Sequence of chain 1.B:
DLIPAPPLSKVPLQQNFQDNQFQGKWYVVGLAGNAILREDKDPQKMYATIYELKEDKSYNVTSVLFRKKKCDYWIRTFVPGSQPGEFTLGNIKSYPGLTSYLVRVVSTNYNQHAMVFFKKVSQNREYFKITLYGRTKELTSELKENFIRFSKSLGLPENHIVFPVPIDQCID

Binding-site contacts:
Ligand atom C36 contacts residue LYS136 of chain 1.B at 4.1 Å.
Ligand atom C37 contacts residue PHE125 of chain 1.B at 3.7 Å (hydrophobic).
Ligand atom C37 contacts residue LYS136 of chain 1.B at 3.9 Å.
Ligand atom CA contacts residue LYS127 of chain 1.B at 4.2 Å.
Ligand atom O51 contacts residue 4PU1 of chain 1.G at 2.8 Å.
Ligand atom C40 contacts residue 4PU1 of chain 1.G at 3.3 Å.
Ligand atom C40 contacts residue LYS136 of chain 1.B at 4.0 Å.
Ligand atom C39 contacts residue LYS127 of chain 1.B at 4.0 Å.
Ligand atom OXT contacts residue TYR134 of chain 1.B at 4.0 Å.
Ligand atom O50 contacts residue LYS136 of chain 1.B at 3.9 Å.
Ligand atom C37 contacts residue LYS127 of chain 1.B at 3.9 Å.
Ligand atom O26 contacts residue LYS136 of chain 1.B at 4.1 Å.
Ligand atom C37 contacts residue PHE135 of chain 1.B at 3.9 Å (hydrophobic).
Ligand atom O51 contacts residue TYR108 of chain 1.B at 2.3 Å (h-bond).
Ligand atom OG contacts residue ILE43 of chain 1.B at 4.1 Å.
Ligand atom O48 contacts residue ALA42 of chain 1.B at 3.8 Å.
Ligand atom C37 contacts residue TYR134 of chain 1.B at 4.0 Å (hydrophobic).
Ligand atom O50 contacts residue LYS127 of chain 1.B at 3.7 Å.
Ligand atom C contacts residue LYS127 of chain 1.B at 4.0 Å.
Ligand atom O26 contacts residue ILE43 of chain 1.B at 3.7 Å.
Ligand atom C38 contacts residue LYS127 of chain 1.B at 4.1 Å.
Ligand atom C39 contacts residue 4PU1 of chain 1.G at 3.5 Å.
Ligand atom O contacts residue ALA42 of chain 1.B at 4.2 Å.
Ligand atom C36 contacts residue TYR134 of chain 1.B at 3.7 Å (hydrophobic).
Ligand atom C38 contacts residue TYR108 of chain 1.B at 3.8 Å (hydrophobic).
Ligand atom C38 contacts residue LYS136 of chain 1.B at 4.2 Å.
Ligand atom O51 contacts residue LYS136 of chain 1.B at 3.9 Å.
Ligand atom O50 contacts residue 4PU1 of chain 1.G at 2.5 Å.
Ligand atom C38 contacts residue PHE125 of chain 1.B at 3.4 Å (hydrophobic).
Ligand atom C36 contacts residue PHE135 of chain 1.B at 4.0 Å (hydrophobic).
Ligand atom C35 contacts residue LYS136 of chain 1.B at 4.1 Å.
Ligand atom C36 contacts residue LYS127 of chain 1.B at 4.1 Å.
Ligand atom C39 contacts residue TYR108 of chain 1.B at 3.5 Å (hydrophobic).
Ligand atom C35 contacts residue LYS127 of chain 1.B at 3.8 Å.
Ligand atom N contacts residue LYS127 of chain 1.B at 3.6 Å (salt-bridge).
Ligand atom C39 contacts residue LYS136 of chain 1.B at 3.9 Å.
Ligand atom CB contacts residue ILE43 of chain 1.B at 4.2 Å (hydrophobic).
Ligand atom C40 contacts residue LYS127 of chain 1.B at 3.8 Å.
Ligand atom OXT contacts residue LYS127 of chain 1.B at 3.2 Å (salt-bridge).
Ligand atom C34 contacts residue LYS127 of chain 1.B at 3.9 Å.

The protein below binds the small molecule below.
Small molecule (SMILES): COC(=O)[C@H](COC=O)NC(=O)c1cccc(O)c1O